Sequence of chain 53.T:
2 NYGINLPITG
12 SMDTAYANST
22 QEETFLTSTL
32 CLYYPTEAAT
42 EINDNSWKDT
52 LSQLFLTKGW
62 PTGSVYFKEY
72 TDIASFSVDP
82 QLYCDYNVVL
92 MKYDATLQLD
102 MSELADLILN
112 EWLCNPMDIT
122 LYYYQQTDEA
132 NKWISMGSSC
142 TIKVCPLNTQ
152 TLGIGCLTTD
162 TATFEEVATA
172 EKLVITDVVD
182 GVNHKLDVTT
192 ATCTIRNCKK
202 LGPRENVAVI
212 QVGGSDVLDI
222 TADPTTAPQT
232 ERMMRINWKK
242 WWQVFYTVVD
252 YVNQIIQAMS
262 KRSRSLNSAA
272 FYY

Binding-site contacts:
Ligand atom C7 contacts residue ASN19 of chain 53.T at 3.6 Å.
Ligand atom C1 contacts residue ASN19 of chain 53.T at 1.7 Å.
Ligand atom C5 contacts residue ASN19 of chain 53.T at 3.8 Å.
Ligand atom O5 contacts residue ASN19 of chain 53.T at 2.8 Å (h-bond).
Ligand atom C3 contacts residue ASN19 of chain 53.T at 4.1 Å.
Ligand atom O7 contacts residue ASN19 of chain 53.T at 4.1 Å.
Ligand atom C8 contacts residue ASN19 of chain 53.T at 4.3 Å.
Ligand atom C2 contacts residue ASN19 of chain 53.T at 3.0 Å.
Ligand atom N2 contacts residue ASN19 of chain 53.T at 3.1 Å (h-bond).

The small molecule below binds the protein below.
Small molecule (SMILES): CC(=O)N[C@H]1[C@H](O[C@H]2[C@H](O)[C@@H](NC(C)=O)CO[C@@H]2CO)O[C@H](CO)[C@@H](O)[C@@H]1O